A protein and the small-molecule ligand that binds it are described below.
Small molecule (SMILES): CC(=O)N[C@@H]1[C@@H](O)[C@H](O)[C@@H](CO)O[C@H]1O

Sequence of chain 1.B:
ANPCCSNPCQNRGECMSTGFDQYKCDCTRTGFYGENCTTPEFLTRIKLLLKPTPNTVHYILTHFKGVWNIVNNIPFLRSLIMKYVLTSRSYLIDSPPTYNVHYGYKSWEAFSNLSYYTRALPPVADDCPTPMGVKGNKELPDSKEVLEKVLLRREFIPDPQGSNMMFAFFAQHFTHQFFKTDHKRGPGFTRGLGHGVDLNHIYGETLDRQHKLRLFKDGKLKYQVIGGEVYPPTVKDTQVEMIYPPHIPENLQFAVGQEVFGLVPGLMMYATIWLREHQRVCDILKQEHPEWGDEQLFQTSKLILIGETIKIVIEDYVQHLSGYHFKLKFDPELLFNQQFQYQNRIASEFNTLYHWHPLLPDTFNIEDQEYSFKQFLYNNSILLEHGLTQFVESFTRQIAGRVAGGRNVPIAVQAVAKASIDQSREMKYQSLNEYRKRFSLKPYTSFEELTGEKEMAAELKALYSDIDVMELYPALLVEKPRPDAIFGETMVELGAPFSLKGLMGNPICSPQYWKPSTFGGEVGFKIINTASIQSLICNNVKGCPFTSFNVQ

Binding-site contacts:
Ligand atom C3 contacts residue ASN113 of chain 1.B at 3.7 Å.
Ligand atom C3 contacts residue PHE189 of chain 1.B at 4.5 Å (hydrophobic).
Ligand atom O6 contacts residue GLU109 of chain 1.B at 2.8 Å (salt-bridge).
Ligand atom C5 contacts residue ASN113 of chain 1.B at 3.7 Å.
Ligand atom C7 contacts residue ASN113 of chain 1.B at 3.1 Å.
Ligand atom O6 contacts residue ASN113 of chain 1.B at 4.5 Å.
Ligand atom C5 contacts residue GLU109 of chain 1.B at 3.7 Å.
Ligand atom C2 contacts residue GLU109 of chain 1.B at 4.2 Å.
Ligand atom C2 contacts residue ASN113 of chain 1.B at 2.4 Å.
Ligand atom O3 contacts residue ARG185 of chain 1.B at 3.5 Å (salt-bridge).
Ligand atom N2 contacts residue SER115 of chain 1.B at 4.2 Å.
Ligand atom C4 contacts residue LEU207 of chain 1.A at 4.0 Å (hydrophobic).
Ligand atom O4 contacts residue PHE189 of chain 1.B at 4.5 Å.
Ligand atom O7 contacts residue ASN113 of chain 1.B at 3.0 Å (h-bond).
Ligand atom C6 contacts residue TYR116 of chain 1.B at 2.6 Å (hydrophobic).
Ligand atom C3 contacts residue ARG185 of chain 1.B at 4.2 Å.
Ligand atom C1 contacts residue TYR116 of chain 1.B at 3.2 Å (hydrophobic).
Ligand atom N2 contacts residue ASN113 of chain 1.B at 2.8 Å (h-bond).
Ligand atom O6 contacts residue LEU207 of chain 1.A at 3.8 Å.
Ligand atom C4 contacts residue ASN113 of chain 1.B at 4.1 Å.
Ligand atom C1 contacts residue ASN113 of chain 1.B at 1.4 Å.
Ligand atom C6 contacts residue LEU207 of chain 1.A at 4.0 Å (hydrophobic).
Ligand atom C5 contacts residue LEU207 of chain 1.A at 4.5 Å (hydrophobic).
Ligand atom O6 contacts residue TYR103 of chain 1.B at 4.2 Å.
Ligand atom C4 contacts residue TYR116 of chain 1.B at 4.2 Å (hydrophobic).
Ligand atom O5 contacts residue ASN113 of chain 1.B at 2.4 Å (h-bond).
Ligand atom C8 contacts residue SER115 of chain 1.B at 4.3 Å.
Ligand atom C5 contacts residue TYR116 of chain 1.B at 2.7 Å (hydrophobic).
Ligand atom O5 contacts residue TYR116 of chain 1.B at 2.8 Å (h-bond).
Ligand atom C5 contacts residue PHE189 of chain 1.B at 4.2 Å (hydrophobic).
Ligand atom C8 contacts residue ASN113 of chain 1.B at 4.0 Å.
Ligand atom C6 contacts residue HIS102 of chain 1.B at 4.1 Å.
Ligand atom C1 contacts residue GLU109 of chain 1.B at 3.2 Å.
Ligand atom O5 contacts residue GLU109 of chain 1.B at 2.5 Å (salt-bridge).
Ligand atom C6 contacts residue GLU109 of chain 1.B at 3.8 Å.
Ligand atom O6 contacts residue TYR116 of chain 1.B at 2.8 Å (h-bond).

Sequence of chain 1.A:
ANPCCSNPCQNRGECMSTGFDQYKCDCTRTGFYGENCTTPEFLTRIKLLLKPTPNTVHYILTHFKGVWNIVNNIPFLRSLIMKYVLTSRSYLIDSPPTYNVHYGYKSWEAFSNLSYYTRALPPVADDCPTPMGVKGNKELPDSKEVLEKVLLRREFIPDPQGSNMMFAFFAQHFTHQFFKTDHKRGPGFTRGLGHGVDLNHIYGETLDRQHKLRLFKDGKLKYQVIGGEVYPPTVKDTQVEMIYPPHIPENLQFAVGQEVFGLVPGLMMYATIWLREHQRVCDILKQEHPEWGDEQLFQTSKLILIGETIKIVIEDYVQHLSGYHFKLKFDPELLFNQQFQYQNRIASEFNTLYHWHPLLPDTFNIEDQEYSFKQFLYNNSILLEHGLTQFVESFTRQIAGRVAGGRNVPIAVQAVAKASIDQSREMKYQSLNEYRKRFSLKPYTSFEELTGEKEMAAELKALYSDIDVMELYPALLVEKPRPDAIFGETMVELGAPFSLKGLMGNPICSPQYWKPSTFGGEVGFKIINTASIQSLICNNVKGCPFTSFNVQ